A small-molecule ligand and the protein it binds are described below.
Small molecule (SMILES): CCCCCCc1ccc(Oc2ccccc2C)c(O)c1

Binding-site contacts:
Ligand atom O7 contacts residue ALA218 of chain 1.C at 3.9 Å.
Ligand atom O17 contacts residue NAD1 of chain 1.I at 2.5 Å (h-bond).
Ligand atom C1 contacts residue NAD1 of chain 1.I at 3.5 Å.
Ligand atom C4 contacts residue MET219 of chain 1.C at 3.8 Å (hydrophobic).
Ligand atom O7 contacts residue NAD1 of chain 1.I at 3.1 Å (h-bond).
Ligand atom C8 contacts residue ALA218 of chain 1.C at 3.9 Å (hydrophobic).
Ligand atom C14 contacts residue ALA218 of chain 1.C at 3.6 Å (hydrophobic).
Ligand atom C1 contacts residue TYR178 of chain 1.C at 3.4 Å (hydrophobic).
Ligand atom C8 contacts residue NAD1 of chain 1.I at 3.7 Å.
Ligand atom O17 contacts residue LYS185 of chain 1.C at 3.5 Å.
Ligand atom C3 contacts residue ILE222 of chain 1.C at 3.8 Å (hydrophobic).
Ligand atom C12 contacts residue GLY116 of chain 1.C at 3.6 Å.
Ligand atom C4 contacts residue NAD1 of chain 1.I at 3.6 Å.
Ligand atom C11 contacts residue PHE117 of chain 1.C at 3.9 Å (hydrophobic).
Ligand atom C13 contacts residue GLY116 of chain 1.C at 4.0 Å.
Ligand atom C13 contacts residue MET181 of chain 1.C at 3.6 Å (hydrophobic).
Ligand atom C1 contacts residue PHE169 of chain 1.C at 3.9 Å (hydrophobic).
Ligand atom C13 contacts residue ALA218 of chain 1.C at 3.7 Å (hydrophobic).
Ligand atom C6 contacts residue TYR178 of chain 1.C at 3.4 Å (hydrophobic).
Ligand atom C8 contacts residue MET181 of chain 1.C at 3.9 Å (hydrophobic).
Ligand atom C18 contacts residue PHE169 of chain 1.C at 3.8 Å (hydrophobic).
Ligand atom C16 contacts residue PHE169 of chain 1.C at 3.8 Å (hydrophobic).
Ligand atom C21 contacts residue PRO176 of chain 1.C at 3.1 Å (hydrophobic).
Ligand atom C11 contacts residue MET118 of chain 1.C at 3.6 Å (hydrophobic).
Ligand atom C3 contacts residue NAD1 of chain 1.I at 3.2 Å.
Ligand atom C12 contacts residue MET181 of chain 1.C at 3.5 Å (hydrophobic).
Ligand atom C16 contacts residue NAD1 of chain 1.I at 3.2 Å.
Ligand atom C3 contacts residue MET219 of chain 1.C at 3.4 Å (hydrophobic).
Ligand atom C12 contacts residue PHE117 of chain 1.C at 3.5 Å (hydrophobic).
Ligand atom C14 contacts residue NAD1 of chain 1.I at 3.8 Å.
Ligand atom C10 contacts residue MET181 of chain 1.C at 3.7 Å (hydrophobic).
Ligand atom C10 contacts residue MET123 of chain 1.C at 3.5 Å (hydrophobic).
Ligand atom C21 contacts residue MET175 of chain 1.C at 3.7 Å (hydrophobic).
Ligand atom C21 contacts residue TYR178 of chain 1.C at 3.7 Å (hydrophobic).
Ligand atom C6 contacts residue NAD1 of chain 1.I at 3.4 Å.
Ligand atom C11 contacts residue MET181 of chain 1.C at 3.6 Å (hydrophobic).
Ligand atom O17 contacts residue TYR178 of chain 1.C at 2.5 Å (h-bond).
Ligand atom C2 contacts residue NAD1 of chain 1.I at 3.2 Å.
Ligand atom C5 contacts residue NAD1 of chain 1.I at 3.5 Å.
Ligand atom C14 contacts residue GLY116 of chain 1.C at 3.4 Å.

Sequence of chain 1.C:
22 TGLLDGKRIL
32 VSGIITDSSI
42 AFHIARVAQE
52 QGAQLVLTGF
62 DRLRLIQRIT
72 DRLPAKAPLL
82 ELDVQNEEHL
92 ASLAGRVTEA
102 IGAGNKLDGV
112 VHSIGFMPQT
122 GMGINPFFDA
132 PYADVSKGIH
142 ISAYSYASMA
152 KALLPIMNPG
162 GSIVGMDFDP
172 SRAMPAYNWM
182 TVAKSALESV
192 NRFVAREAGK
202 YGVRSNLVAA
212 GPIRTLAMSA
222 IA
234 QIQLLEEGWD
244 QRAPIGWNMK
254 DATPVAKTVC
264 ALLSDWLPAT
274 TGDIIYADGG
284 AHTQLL